The protein below binds the small molecule below.
Small molecule (SMILES): CC(=O)N[C@@H]1[C@@H](O)[C@H](O)[C@@H](CO)O[C@H]1O

Sequence of chain 1.F:
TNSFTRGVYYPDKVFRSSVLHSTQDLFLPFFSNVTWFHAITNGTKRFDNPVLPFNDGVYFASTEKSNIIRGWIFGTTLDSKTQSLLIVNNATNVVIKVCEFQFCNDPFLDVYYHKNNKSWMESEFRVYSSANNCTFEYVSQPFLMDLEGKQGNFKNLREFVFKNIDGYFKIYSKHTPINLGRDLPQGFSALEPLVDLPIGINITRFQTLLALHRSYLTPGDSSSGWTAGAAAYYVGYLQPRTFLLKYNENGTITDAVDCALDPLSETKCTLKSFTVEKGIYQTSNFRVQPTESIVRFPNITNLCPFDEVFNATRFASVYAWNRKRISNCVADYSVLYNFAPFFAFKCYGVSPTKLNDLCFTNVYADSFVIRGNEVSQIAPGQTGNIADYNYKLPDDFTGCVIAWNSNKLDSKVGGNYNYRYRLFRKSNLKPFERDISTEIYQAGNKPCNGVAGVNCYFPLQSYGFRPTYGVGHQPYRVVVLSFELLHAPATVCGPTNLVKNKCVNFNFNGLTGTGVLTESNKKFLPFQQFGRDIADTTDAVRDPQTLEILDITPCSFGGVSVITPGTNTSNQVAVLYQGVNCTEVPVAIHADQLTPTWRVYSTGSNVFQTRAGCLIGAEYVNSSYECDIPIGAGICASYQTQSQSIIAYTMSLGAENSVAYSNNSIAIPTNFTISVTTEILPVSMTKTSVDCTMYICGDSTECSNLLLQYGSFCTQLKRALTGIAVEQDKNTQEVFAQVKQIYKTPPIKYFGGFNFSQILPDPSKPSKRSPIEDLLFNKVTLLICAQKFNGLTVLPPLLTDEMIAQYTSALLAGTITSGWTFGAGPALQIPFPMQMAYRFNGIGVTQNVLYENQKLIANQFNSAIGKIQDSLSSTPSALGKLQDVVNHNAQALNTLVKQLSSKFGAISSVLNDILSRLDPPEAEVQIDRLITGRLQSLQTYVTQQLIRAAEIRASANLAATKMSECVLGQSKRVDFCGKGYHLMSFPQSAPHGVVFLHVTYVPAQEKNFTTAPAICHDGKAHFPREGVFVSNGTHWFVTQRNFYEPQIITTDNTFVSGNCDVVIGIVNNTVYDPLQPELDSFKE

Binding-site contacts:
Ligand atom O5 contacts residue THR618 of chain 1.F at 3.9 Å.
Ligand atom N2 contacts residue ASN616 of chain 1.F at 4.3 Å.
Ligand atom C6 contacts residue GLU619 of chain 1.F at 3.9 Å.
Ligand atom C1 contacts residue THR618 of chain 1.F at 4.1 Å.
Ligand atom C1 contacts residue GLU619 of chain 1.F at 3.8 Å.
Ligand atom C6 contacts residue THR618 of chain 1.F at 4.4 Å.
Ligand atom C5 contacts residue THR618 of chain 1.F at 4.0 Å.
Ligand atom C2 contacts residue ASN616 of chain 1.F at 4.4 Å.
Ligand atom O5 contacts residue GLU619 of chain 1.F at 3.1 Å (salt-bridge).
Ligand atom C1 contacts residue ASN616 of chain 1.F at 3.3 Å.
Ligand atom C5 contacts residue GLU619 of chain 1.F at 4.0 Å.
Ligand atom O6 contacts residue GLU619 of chain 1.F at 3.0 Å (salt-bridge).
Ligand atom O5 contacts residue ASN616 of chain 1.F at 3.5 Å (h-bond).